Sequence of chain 1.A:
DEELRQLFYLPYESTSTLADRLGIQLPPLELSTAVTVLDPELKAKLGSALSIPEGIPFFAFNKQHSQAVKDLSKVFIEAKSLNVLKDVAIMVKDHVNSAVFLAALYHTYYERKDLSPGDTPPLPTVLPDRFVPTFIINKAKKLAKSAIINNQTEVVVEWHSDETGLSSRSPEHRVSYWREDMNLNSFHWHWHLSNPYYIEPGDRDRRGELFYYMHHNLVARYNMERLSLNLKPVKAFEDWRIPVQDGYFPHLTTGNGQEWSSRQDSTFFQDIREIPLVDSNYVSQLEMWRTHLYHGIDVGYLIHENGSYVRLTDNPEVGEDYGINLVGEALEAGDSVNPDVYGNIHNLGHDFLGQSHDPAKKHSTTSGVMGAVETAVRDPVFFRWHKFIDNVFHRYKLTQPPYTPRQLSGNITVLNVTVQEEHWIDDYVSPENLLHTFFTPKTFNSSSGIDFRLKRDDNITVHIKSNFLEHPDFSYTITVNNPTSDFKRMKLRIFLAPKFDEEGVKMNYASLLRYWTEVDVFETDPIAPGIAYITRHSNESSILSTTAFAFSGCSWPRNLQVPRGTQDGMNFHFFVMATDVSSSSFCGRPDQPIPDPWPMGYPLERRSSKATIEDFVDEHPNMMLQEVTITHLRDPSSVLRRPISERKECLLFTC

Binding-site contacts:
Ligand atom C1 contacts residue ASN427 of chain 1.A at 1.4 Å.
Ligand atom C4 contacts residue ASN427 of chain 1.A at 4.2 Å.
Ligand atom C6 contacts residue GLU443 of chain 1.A at 3.1 Å.
Ligand atom C3 contacts residue ASN427 of chain 1.A at 3.7 Å.
Ligand atom C7 contacts residue ASN427 of chain 1.A at 3.0 Å.
Ligand atom C8 contacts residue ASN427 of chain 1.A at 4.2 Å.
Ligand atom N2 contacts residue ASN427 of chain 1.A at 2.7 Å (h-bond).
Ligand atom C5 contacts residue GLU443 of chain 1.A at 4.1 Å.
Ligand atom O5 contacts residue ASN427 of chain 1.A at 2.4 Å (h-bond).
Ligand atom C8 contacts residue LEU426 of chain 1.A at 3.9 Å (hydrophobic).
Ligand atom C2 contacts residue ASN427 of chain 1.A at 2.3 Å.
Ligand atom C5 contacts residue ASN427 of chain 1.A at 3.6 Å.
Ligand atom C7 contacts residue LEU426 of chain 1.A at 4.5 Å (hydrophobic).
Ligand atom O7 contacts residue ASN427 of chain 1.A at 3.0 Å (h-bond).
Ligand atom O6 contacts residue GLU443 of chain 1.A at 3.6 Å.

The small molecule below binds the protein below.
Small molecule (SMILES): CC(=O)N[C@@H]1[C@@H](O)[C@H](O)[C@@H](CO)O[C@H]1O